This small molecule binds to this protein.
Small molecule (SMILES): CC(=O)N[C@H]1[C@H](O[C@H]2[C@H](O)[C@@H](NC(C)=O)CO[C@@H]2CO)O[C@H](CO)[C@@H](O)[C@@H]1O

Sequence of chain 17.F:
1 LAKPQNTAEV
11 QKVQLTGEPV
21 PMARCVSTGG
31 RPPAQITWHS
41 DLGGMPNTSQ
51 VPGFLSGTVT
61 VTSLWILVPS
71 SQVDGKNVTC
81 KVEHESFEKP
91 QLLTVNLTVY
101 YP

Binding-site contacts:
Ligand atom C1 contacts residue ASN77 of chain 17.F at 1.5 Å.
Ligand atom O5 contacts residue THR94 of chain 17.F at 3.8 Å.
Ligand atom C7 contacts residue ASN77 of chain 17.F at 2.7 Å.
Ligand atom C2 contacts residue NAG1 of chain 17.L at 4.3 Å.
Ligand atom O6 contacts residue THR94 of chain 17.F at 4.0 Å.
Ligand atom C1 contacts residue NAG1 of chain 17.L at 3.4 Å.
Ligand atom C4 contacts residue ASN77 of chain 17.F at 4.2 Å.
Ligand atom C5 contacts residue ASN77 of chain 17.F at 3.7 Å.
Ligand atom O5 contacts residue NAG1 of chain 17.L at 4.2 Å.
Ligand atom C8 contacts residue ASN77 of chain 17.F at 4.1 Å.
Ligand atom C7 contacts residue NAG1 of chain 17.L at 4.3 Å.
Ligand atom N2 contacts residue ASN77 of chain 17.F at 2.8 Å (h-bond).
Ligand atom O5 contacts residue ASN77 of chain 17.F at 2.4 Å (h-bond).
Ligand atom O7 contacts residue ASN77 of chain 17.F at 2.3 Å (h-bond).
Ligand atom C2 contacts residue ASN77 of chain 17.F at 2.3 Å.
Ligand atom C8 contacts residue NAG1 of chain 17.L at 4.3 Å.
Ligand atom N2 contacts residue NAG1 of chain 17.L at 4.2 Å.
Ligand atom C6 contacts residue THR94 of chain 17.F at 4.0 Å.
Ligand atom C5 contacts residue NAG1 of chain 17.L at 4.5 Å.
Ligand atom C3 contacts residue ASN77 of chain 17.F at 3.7 Å.